This small molecule binds to this protein.
Small molecule (SMILES): CC(=O)N[C@@H]1[C@@H](O)[C@H](O)[C@@H](CO)O[C@H]1O

Binding-site contacts:
Ligand atom C5 contacts residue ILE292 of chain 1.G at 4.0 Å (hydrophobic).
Ligand atom O5 contacts residue ILE292 of chain 1.G at 3.4 Å.
Ligand atom C5 contacts residue ASN271 of chain 1.G at 3.7 Å.
Ligand atom C6 contacts residue ILE292 of chain 1.G at 4.1 Å (hydrophobic).
Ligand atom N2 contacts residue ASN271 of chain 1.G at 2.8 Å (h-bond).
Ligand atom C8 contacts residue GLY409 of chain 1.G at 4.2 Å.
Ligand atom C7 contacts residue ASN271 of chain 1.G at 3.4 Å.
Ligand atom C2 contacts residue ASN271 of chain 1.G at 2.4 Å.
Ligand atom O7 contacts residue ASN271 of chain 1.G at 3.6 Å (h-bond).
Ligand atom C1 contacts residue ILE292 of chain 1.G at 4.1 Å (hydrophobic).
Ligand atom O5 contacts residue ASN271 of chain 1.G at 2.4 Å (h-bond).
Ligand atom C4 contacts residue ASN271 of chain 1.G at 4.2 Å.
Ligand atom C8 contacts residue ASN271 of chain 1.G at 4.1 Å.
Ligand atom C8 contacts residue VAL410 of chain 1.G at 3.8 Å (hydrophobic).
Ligand atom C1 contacts residue ASN271 of chain 1.G at 1.4 Å.
Ligand atom C3 contacts residue ASN271 of chain 1.G at 3.7 Å.

Sequence of chain 1.G:
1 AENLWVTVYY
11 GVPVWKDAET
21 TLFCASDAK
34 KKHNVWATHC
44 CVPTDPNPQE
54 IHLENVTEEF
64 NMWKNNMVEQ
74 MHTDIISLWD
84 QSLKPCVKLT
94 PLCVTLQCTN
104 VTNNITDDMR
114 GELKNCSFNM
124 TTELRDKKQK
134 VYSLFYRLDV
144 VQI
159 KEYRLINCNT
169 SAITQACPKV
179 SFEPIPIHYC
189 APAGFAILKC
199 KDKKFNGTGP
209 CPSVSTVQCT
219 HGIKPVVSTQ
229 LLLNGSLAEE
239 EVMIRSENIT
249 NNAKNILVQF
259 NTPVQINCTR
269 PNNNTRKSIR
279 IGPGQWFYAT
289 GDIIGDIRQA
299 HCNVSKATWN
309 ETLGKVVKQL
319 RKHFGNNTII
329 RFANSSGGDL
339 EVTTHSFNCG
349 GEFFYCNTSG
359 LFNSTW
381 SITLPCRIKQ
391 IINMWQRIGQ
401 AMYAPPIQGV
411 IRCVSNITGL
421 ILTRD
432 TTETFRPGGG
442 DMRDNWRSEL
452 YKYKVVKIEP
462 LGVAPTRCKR